Binding-site contacts:
Ligand atom CAW contacts residue ASN84 of chain 1.A at 3.5 Å.
Ligand atom CAA contacts residue LEU214 of chain 1.A at 3.7 Å (hydrophobic).
Ligand atom OAG contacts residue ALA105 of chain 1.A at 3.5 Å.
Ligand atom CAE contacts residue PHE124 of chain 1.A at 3.8 Å (hydrophobic).
Ligand atom OAF contacts residue LEU104 of chain 1.A at 3.6 Å.
Ligand atom CAK contacts residue LEU87 of chain 1.A at 3.6 Å (hydrophobic).
Ligand atom OAF contacts residue ARG94 of chain 1.A at 3.7 Å.
Ligand atom CAL contacts residue ASN84 of chain 1.A at 3.4 Å.
Ligand atom CAC contacts residue HIS213 of chain 1.A at 3.7 Å.
Ligand atom OAF contacts residue ALA105 of chain 1.A at 3.0 Å (h-bond).
Ligand atom CAK contacts residue ALA50 of chain 1.A at 3.8 Å (hydrophobic).
Ligand atom CAA contacts residue LEU229 of chain 1.A at 3.8 Å (hydrophobic).
Ligand atom CAU contacts residue GLN53 of chain 1.A at 3.8 Å.
Ligand atom CAP contacts residue CYS47 of chain 1.A at 3.9 Å (hydrophobic).
Ligand atom CAU contacts residue ALA105 of chain 1.A at 3.8 Å (hydrophobic).
Ligand atom CAI contacts residue PHE91 of chain 1.A at 3.4 Å (hydrophobic).
Ligand atom CAU contacts residue ARG94 of chain 1.A at 3.7 Å.
Ligand atom CAO contacts residue ILE46 of chain 1.A at 3.7 Å (hydrophobic).
Ligand atom CAD contacts residue CYS210 of chain 1.A at 3.8 Å (hydrophobic).
Ligand atom CAN contacts residue ILE46 of chain 1.A at 3.7 Å (hydrophobic).
Ligand atom CAX contacts residue ILE46 of chain 1.A at 3.5 Å (hydrophobic).
Ligand atom CAR contacts residue ILE123 of chain 1.A at 3.5 Å (hydrophobic).
Ligand atom CAJ contacts residue PHE91 of chain 1.A at 3.5 Å (hydrophobic).
Ligand atom CAY contacts residue PHE91 of chain 1.A at 3.8 Å (hydrophobic).
Ligand atom OAG contacts residue PHE91 of chain 1.A at 3.7 Å.
Ligand atom OAH contacts residue CYS210 of chain 1.A at 3.7 Å.
Ligand atom CAM contacts residue PHE91 of chain 1.A at 3.5 Å (hydrophobic).
Ligand atom OAG contacts residue GLN53 of chain 1.A at 3.3 Å.
Ligand atom CAM contacts residue ILE46 of chain 1.A at 3.8 Å (hydrophobic).
Ligand atom CAS contacts residue PHE124 of chain 1.A at 3.7 Å (hydrophobic).
Ligand atom CAU contacts residue PHE91 of chain 1.A at 3.8 Å (hydrophobic).
Ligand atom CAE contacts residue ILE102 of chain 1.A at 3.6 Å (hydrophobic).
Ligand atom OAF contacts residue ALA49 of chain 1.A at 3.2 Å.
Ligand atom CAV contacts residue PHE91 of chain 1.A at 3.5 Å (hydrophobic).
Ligand atom OAG contacts residue ARG94 of chain 1.A at 3.1 Å (salt-bridge).
Ligand atom CAP contacts residue LEU214 of chain 1.A at 3.9 Å (hydrophobic).
Ligand atom CAL contacts residue LEU87 of chain 1.A at 3.9 Å (hydrophobic).
Ligand atom CAD contacts residue VAL127 of chain 1.A at 3.5 Å (hydrophobic).
Ligand atom OAH contacts residue ASN84 of chain 1.A at 2.7 Å (h-bond).
Ligand atom CAZ contacts residue ILE46 of chain 1.A at 3.5 Å (hydrophobic).

The protein below binds the small molecule below.
Small molecule (SMILES): CCCOc1cc2c(cc1-c1cc(/C=C/C(=O)O)ccc1O)C(C)(C)CCC2(C)C

Sequence of chain 1.A:
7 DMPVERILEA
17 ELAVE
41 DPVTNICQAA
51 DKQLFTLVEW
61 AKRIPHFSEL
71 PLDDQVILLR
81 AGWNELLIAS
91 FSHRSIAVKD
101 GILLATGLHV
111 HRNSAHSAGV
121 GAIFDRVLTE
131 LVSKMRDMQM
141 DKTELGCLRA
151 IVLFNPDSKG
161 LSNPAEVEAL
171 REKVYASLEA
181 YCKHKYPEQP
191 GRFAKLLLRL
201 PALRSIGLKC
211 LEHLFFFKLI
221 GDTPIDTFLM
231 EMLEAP